This small molecule binds to this protein.
Small molecule (SMILES): CC(=O)N[C@@H]1[C@@H](O)[C@H](O)[C@@H](CO)O[C@H]1O

Binding-site contacts:
Ligand atom C3 contacts residue ASN375 of chain 1.D at 4.4 Å.
Ligand atom C1 contacts residue ASN375 of chain 1.D at 3.7 Å.
Ligand atom C7 contacts residue ASN374 of chain 1.D at 3.1 Å.
Ligand atom O6 contacts residue ASN375 of chain 1.D at 2.6 Å (h-bond).
Ligand atom C6 contacts residue LYS335 of chain 1.D at 4.3 Å.
Ligand atom O5 contacts residue ASN374 of chain 1.D at 2.4 Å (h-bond).
Ligand atom C2 contacts residue ASN375 of chain 1.D at 3.9 Å.
Ligand atom C1 contacts residue ASN374 of chain 1.D at 1.4 Å.
Ligand atom C6 contacts residue ASN375 of chain 1.D at 3.5 Å.
Ligand atom O6 contacts residue LYS335 of chain 1.D at 4.2 Å.
Ligand atom C8 contacts residue ASN374 of chain 1.D at 4.3 Å.
Ligand atom C2 contacts residue ASN374 of chain 1.D at 2.4 Å.
Ligand atom C4 contacts residue ASN375 of chain 1.D at 3.6 Å.
Ligand atom O5 contacts residue ASN375 of chain 1.D at 2.8 Å (h-bond).
Ligand atom C4 contacts residue ASN374 of chain 1.D at 4.2 Å.
Ligand atom N2 contacts residue ASN374 of chain 1.D at 2.9 Å (h-bond).
Ligand atom C5 contacts residue ASN375 of chain 1.D at 3.5 Å.
Ligand atom O7 contacts residue ASN374 of chain 1.D at 3.0 Å (h-bond).
Ligand atom C5 contacts residue ASN374 of chain 1.D at 3.6 Å.
Ligand atom C3 contacts residue ASN374 of chain 1.D at 3.8 Å.

Sequence of chain 1.D:
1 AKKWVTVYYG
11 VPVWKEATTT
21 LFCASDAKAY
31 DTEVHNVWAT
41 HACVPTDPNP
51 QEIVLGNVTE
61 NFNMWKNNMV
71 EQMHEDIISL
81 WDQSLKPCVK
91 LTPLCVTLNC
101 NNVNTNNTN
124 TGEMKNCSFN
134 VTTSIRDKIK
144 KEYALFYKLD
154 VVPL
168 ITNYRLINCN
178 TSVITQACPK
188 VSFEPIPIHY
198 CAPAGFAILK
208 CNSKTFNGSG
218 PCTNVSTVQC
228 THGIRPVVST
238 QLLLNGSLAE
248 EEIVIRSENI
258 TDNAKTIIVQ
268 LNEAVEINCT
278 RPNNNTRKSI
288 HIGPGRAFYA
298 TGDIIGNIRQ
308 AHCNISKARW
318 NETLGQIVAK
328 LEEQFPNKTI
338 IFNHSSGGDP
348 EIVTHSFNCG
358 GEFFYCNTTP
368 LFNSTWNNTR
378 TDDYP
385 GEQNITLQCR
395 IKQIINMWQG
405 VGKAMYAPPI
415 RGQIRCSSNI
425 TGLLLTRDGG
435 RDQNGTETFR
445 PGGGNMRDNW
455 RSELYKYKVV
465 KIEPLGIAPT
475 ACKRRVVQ